Binding-site contacts:
Ligand atom C22 contacts residue CYS110 of chain 1.B at 3.0 Å (hydrophobic).
Ligand atom C12 contacts residue VAL108 of chain 1.B at 3.6 Å (hydrophobic).
Ligand atom C27 contacts residue ARG174 of chain 1.B at 3.7 Å.
Ligand atom C32 contacts residue CYS35 of chain 1.B at 2.9 Å (hydrophobic).
Ligand atom C26 contacts residue CYS110 of chain 1.B at 1.8 Å (hydrophobic).
Ligand atom C8 contacts residue ASP188 of chain 1.B at 3.4 Å.
Ligand atom C7 contacts residue GLU78 of chain 1.B at 3.5 Å.
Ligand atom C33 contacts residue CYS35 of chain 1.B at 1.8 Å (hydrophobic).
Ligand atom C10 contacts residue LEU177 of chain 1.B at 3.7 Å (hydrophobic).
Ligand atom C13 contacts residue GLU109 of chain 1.B at 3.1 Å.
Ligand atom C23 contacts residue LEU31 of chain 1.B at 3.5 Å (hydrophobic).
Ligand atom O5 contacts residue CYS35 of chain 1.B at 3.5 Å (h-bond).
Ligand atom C9 contacts residue LEU177 of chain 1.B at 3.4 Å (hydrophobic).
Ligand atom C8 contacts residue PHE189 of chain 1.B at 3.6 Å (hydrophobic).
Ligand atom N3 contacts residue CYS110 of chain 1.B at 3.6 Å.
Ligand atom O3 contacts residue VAL39 of chain 1.B at 3.5 Å.
Ligand atom C18 contacts residue ALA111 of chain 1.B at 3.5 Å (hydrophobic).
Ligand atom O1 contacts residue ALA187 of chain 1.B at 3.6 Å.
Ligand atom N3 contacts residue ALA111 of chain 1.B at 2.7 Å (h-bond).
Ligand atom O4 contacts residue ARG41 of chain 1.B at 2.6 Å (salt-bridge).
Ligand atom O2 contacts residue LYS61 of chain 1.B at 3.3 Å.
Ligand atom C13 contacts residue ALA111 of chain 1.B at 3.3 Å (hydrophobic).
Ligand atom C24 contacts residue LEU31 of chain 1.B at 3.3 Å (hydrophobic).
Ligand atom O4 contacts residue LEU31 of chain 1.B at 3.5 Å.
Ligand atom C13 contacts residue LEU177 of chain 1.B at 3.5 Å (hydrophobic).
Ligand atom N6 contacts residue ALA111 of chain 1.B at 3.0 Å (h-bond).
Ligand atom C30 contacts residue GLY32 of chain 1.B at 3.5 Å.
Ligand atom N7 contacts residue LEU31 of chain 1.B at 3.5 Å (h-bond).
Ligand atom C23 contacts residue VAL39 of chain 1.B at 3.6 Å (hydrophobic).
Ligand atom C21 contacts residue CYS110 of chain 1.B at 3.3 Å (hydrophobic).
Ligand atom C30 contacts residue LEU31 of chain 1.B at 3.1 Å (hydrophobic).
Ligand atom C19 contacts residue ALA111 of chain 1.B at 3.6 Å (hydrophobic).
Ligand atom O1 contacts residue ASP188 of chain 1.B at 2.9 Å (salt-bridge).
Ligand atom C7 contacts residue MET82 of chain 1.B at 3.6 Å (hydrophobic).
Ligand atom O5 contacts residue GLY34 of chain 1.B at 3.3 Å.
Ligand atom C3 contacts residue VAL108 of chain 1.B at 3.7 Å (hydrophobic).
Ligand atom C13 contacts residue CYS110 of chain 1.B at 3.6 Å (hydrophobic).
Ligand atom C21 contacts residue ARG41 of chain 1.B at 3.5 Å.
Ligand atom N5 contacts residue ALA111 of chain 1.B at 2.8 Å (h-bond).
Ligand atom C29 contacts residue GLY32 of chain 1.B at 3.5 Å.

Sequence of chain 1.B:
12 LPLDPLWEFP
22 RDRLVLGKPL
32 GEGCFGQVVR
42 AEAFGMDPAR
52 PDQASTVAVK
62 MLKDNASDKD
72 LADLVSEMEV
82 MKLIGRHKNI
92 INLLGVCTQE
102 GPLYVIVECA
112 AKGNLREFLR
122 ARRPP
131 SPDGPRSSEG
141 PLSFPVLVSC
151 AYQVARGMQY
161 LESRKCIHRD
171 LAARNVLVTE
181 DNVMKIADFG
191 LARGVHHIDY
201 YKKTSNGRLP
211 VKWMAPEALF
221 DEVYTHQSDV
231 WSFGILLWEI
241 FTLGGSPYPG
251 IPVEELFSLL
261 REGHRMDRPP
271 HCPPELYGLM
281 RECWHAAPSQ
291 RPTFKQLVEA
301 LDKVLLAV

The protein below binds the small molecule below.
Small molecule (SMILES): CCC(=O)Nc1ccccc1Nc1ncc2c(n1)N(CCCN1CCN(C(=O)CC)CC1)C(=O)N(c1cc(OC)cc(OC)c1)C2